Binding-site contacts:
Ligand atom C2 contacts residue LEU922 of chain 1.A at 3.9 Å (hydrophobic).
Ligand atom N2 contacts residue LEU922 of chain 1.A at 3.6 Å.
Ligand atom O6 contacts residue GLN926 of chain 1.A at 3.9 Å.
Ligand atom C3 contacts residue ASN717 of chain 1.A at 3.8 Å.
Ligand atom N2 contacts residue ASN717 of chain 1.A at 2.9 Å (h-bond).
Ligand atom C7 contacts residue ASN717 of chain 1.A at 3.9 Å.
Ligand atom O5 contacts residue ASN717 of chain 1.A at 2.4 Å (h-bond).
Ligand atom C2 contacts residue ASN717 of chain 1.A at 2.4 Å.
Ligand atom C5 contacts residue ASN717 of chain 1.A at 3.7 Å.
Ligand atom C8 contacts residue LEU922 of chain 1.A at 4.0 Å (hydrophobic).
Ligand atom O7 contacts residue ASN717 of chain 1.A at 4.4 Å.
Ligand atom C7 contacts residue LEU922 of chain 1.A at 3.5 Å (hydrophobic).
Ligand atom O4 contacts residue LEU922 of chain 1.A at 3.8 Å.
Ligand atom C4 contacts residue ASN717 of chain 1.A at 4.2 Å.
Ligand atom C1 contacts residue LEU922 of chain 1.A at 4.1 Å (hydrophobic).
Ligand atom O7 contacts residue LEU922 of chain 1.A at 3.6 Å.
Ligand atom C1 contacts residue ASN717 of chain 1.A at 1.4 Å.

Sequence of chain 1.A:
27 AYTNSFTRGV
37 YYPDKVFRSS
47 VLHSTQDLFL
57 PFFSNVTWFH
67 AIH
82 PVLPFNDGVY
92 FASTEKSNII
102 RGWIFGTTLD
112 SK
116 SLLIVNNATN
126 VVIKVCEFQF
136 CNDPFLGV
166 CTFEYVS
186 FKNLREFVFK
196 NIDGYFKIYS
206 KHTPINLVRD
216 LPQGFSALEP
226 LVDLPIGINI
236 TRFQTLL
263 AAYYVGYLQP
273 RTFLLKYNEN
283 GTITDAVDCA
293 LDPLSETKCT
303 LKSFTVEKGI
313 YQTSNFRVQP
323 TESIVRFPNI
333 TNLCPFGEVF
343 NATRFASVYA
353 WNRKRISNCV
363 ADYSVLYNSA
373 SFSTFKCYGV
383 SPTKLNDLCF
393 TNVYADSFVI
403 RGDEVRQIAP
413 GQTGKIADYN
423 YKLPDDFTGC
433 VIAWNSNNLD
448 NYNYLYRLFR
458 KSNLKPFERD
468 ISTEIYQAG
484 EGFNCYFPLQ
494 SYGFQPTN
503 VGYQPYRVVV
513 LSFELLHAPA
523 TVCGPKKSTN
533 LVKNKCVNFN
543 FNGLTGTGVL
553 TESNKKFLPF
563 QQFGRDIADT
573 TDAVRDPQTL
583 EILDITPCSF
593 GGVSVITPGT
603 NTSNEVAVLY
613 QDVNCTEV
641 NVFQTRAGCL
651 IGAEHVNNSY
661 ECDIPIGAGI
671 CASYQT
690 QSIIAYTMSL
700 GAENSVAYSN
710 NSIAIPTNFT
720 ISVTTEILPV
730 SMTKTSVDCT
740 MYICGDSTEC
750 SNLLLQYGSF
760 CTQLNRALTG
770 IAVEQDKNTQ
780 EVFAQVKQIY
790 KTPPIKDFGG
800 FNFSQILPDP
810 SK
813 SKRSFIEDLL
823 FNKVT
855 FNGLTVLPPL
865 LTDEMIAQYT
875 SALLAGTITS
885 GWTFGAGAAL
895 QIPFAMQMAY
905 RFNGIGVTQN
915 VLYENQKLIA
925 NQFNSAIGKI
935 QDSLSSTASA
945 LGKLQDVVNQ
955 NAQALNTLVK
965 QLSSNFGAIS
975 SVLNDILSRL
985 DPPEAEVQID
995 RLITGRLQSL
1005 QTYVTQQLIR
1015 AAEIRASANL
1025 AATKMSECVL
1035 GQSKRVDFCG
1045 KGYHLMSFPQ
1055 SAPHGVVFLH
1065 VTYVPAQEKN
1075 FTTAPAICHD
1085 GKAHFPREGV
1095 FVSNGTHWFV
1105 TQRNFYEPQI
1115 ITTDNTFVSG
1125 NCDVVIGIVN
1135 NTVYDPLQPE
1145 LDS

The protein below binds the small molecule below.
Small molecule (SMILES): CC(=O)N[C@H]1[C@H](O[C@H]2[C@H](O)[C@@H](NC(C)=O)CO[C@@H]2CO)O[C@H](CO)[C@@H](O)[C@@H]1O